The small molecule below binds the protein below.
Small molecule (SMILES): CC1(C)[C@@H]2CC[C@@]1(C)C(=O)C2

Binding-site contacts:
Ligand atom C1 contacts residue VAL248 of chain 1.A at 4.3 Å (hydrophobic).
Ligand atom O contacts residue PHE88 of chain 1.A at 3.4 Å.
Ligand atom C2 contacts residue TYR97 of chain 1.A at 3.6 Å (hydrophobic).
Ligand atom C6 contacts residue LEU245 of chain 1.A at 4.0 Å (hydrophobic).
Ligand atom C3 contacts residue HEM1 of chain 1.C at 4.1 Å.
Ligand atom C10 contacts residue VAL248 of chain 1.A at 3.7 Å (hydrophobic).
Ligand atom C9 contacts residue THR253 of chain 1.A at 4.0 Å.
Ligand atom C3 contacts residue LEU245 of chain 1.A at 3.8 Å (hydrophobic).
Ligand atom O contacts residue TYR97 of chain 1.A at 2.6 Å (h-bond).
Ligand atom C10 contacts residue VAL397 of chain 1.A at 4.1 Å (hydrophobic).
Ligand atom C3 contacts residue TYR97 of chain 1.A at 3.7 Å (hydrophobic).
Ligand atom C10 contacts residue THR186 of chain 1.A at 4.0 Å.
Ligand atom C3 contacts residue THR102 of chain 1.A at 4.0 Å.
Ligand atom C6 contacts residue VAL248 of chain 1.A at 3.8 Å (hydrophobic).
Ligand atom C2 contacts residue PHE88 of chain 1.A at 4.2 Å (hydrophobic).
Ligand atom C9 contacts residue VAL296 of chain 1.A at 3.9 Å (hydrophobic).
Ligand atom C6 contacts residue GLY249 of chain 1.A at 4.1 Å.
Ligand atom C8 contacts residue HEM1 of chain 1.C at 4.1 Å.
Ligand atom C9 contacts residue VAL397 of chain 1.A at 4.1 Å (hydrophobic).
Ligand atom C5 contacts residue HEM1 of chain 1.C at 3.8 Å.
Ligand atom C8 contacts residue VAL296 of chain 1.A at 3.7 Å (hydrophobic).
Ligand atom C8 contacts residue ILE396 of chain 1.A at 4.2 Å (hydrophobic).
Ligand atom C10 contacts residue ILE396 of chain 1.A at 4.2 Å (hydrophobic).
Ligand atom C10 contacts residue PHE88 of chain 1.A at 4.0 Å (hydrophobic).
Ligand atom O contacts residue LEU245 of chain 1.A at 3.6 Å.
Ligand atom C4 contacts residue HEM1 of chain 1.C at 3.6 Å.
Ligand atom C8 contacts residue ASP298 of chain 1.A at 3.9 Å.
Ligand atom C2 contacts residue LEU245 of chain 1.A at 3.8 Å (hydrophobic).
Ligand atom C5 contacts residue LEU245 of chain 1.A at 4.1 Å (hydrophobic).
Ligand atom C9 contacts residue HEM1 of chain 1.C at 4.1 Å.

Sequence of chain 1.A:
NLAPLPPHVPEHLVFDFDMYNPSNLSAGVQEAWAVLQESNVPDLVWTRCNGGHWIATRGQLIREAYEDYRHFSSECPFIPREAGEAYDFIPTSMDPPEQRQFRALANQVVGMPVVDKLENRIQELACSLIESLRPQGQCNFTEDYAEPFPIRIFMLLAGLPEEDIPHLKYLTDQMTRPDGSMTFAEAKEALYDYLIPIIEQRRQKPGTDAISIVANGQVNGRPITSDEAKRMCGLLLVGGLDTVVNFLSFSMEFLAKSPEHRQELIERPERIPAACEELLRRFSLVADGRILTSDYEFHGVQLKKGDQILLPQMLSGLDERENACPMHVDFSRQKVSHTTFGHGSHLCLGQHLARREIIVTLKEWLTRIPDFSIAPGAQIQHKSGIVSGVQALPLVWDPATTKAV